The protein below binds the small molecule below.
Small molecule (SMILES): Nc1nc2c(ncn2[C@@H]2O[C@H](CO[P](=O)(O)O[P](=O)(O)OP(O)(O)=S)[C@@H](O)[C@H]2O)c(=O)[nH]1

Sequence of chain 1.C:
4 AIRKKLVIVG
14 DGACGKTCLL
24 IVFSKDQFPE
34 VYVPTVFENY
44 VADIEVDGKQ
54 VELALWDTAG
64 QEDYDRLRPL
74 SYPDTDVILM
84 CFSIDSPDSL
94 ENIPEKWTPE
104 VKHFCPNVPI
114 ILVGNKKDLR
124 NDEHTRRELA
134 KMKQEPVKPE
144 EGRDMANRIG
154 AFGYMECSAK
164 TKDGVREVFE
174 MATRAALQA

Binding-site contacts:
Ligand atom O1A contacts residue CYS21 of chain 1.C at 2.9 Å (h-bond).
Ligand atom O2G contacts residue MG1 of chain 1.E at 2.1 Å.
Ligand atom O2B contacts residue THR20 of chain 1.C at 2.8 Å (h-bond).
Ligand atom O2' contacts residue PHE31 of chain 1.C at 3.5 Å.
Ligand atom S1G contacts residue TYR35 of chain 1.C at 3.3 Å (h-bond).
Ligand atom PB contacts residue LYS19 of chain 1.C at 3.3 Å.
Ligand atom O1A contacts residue GLY18 of chain 1.C at 3.1 Å.
Ligand atom O1A contacts residue LYS19 of chain 1.C at 3.1 Å (salt-bridge).
Ligand atom O1B contacts residue GLY18 of chain 1.C at 3.0 Å (h-bond).
Ligand atom O6 contacts residue ALA162 of chain 1.C at 3.0 Å (h-bond).
Ligand atom C6 contacts residue LYS119 of chain 1.C at 3.5 Å.
Ligand atom N2 contacts residue LEU122 of chain 1.C at 3.4 Å.
Ligand atom O2B contacts residue LYS19 of chain 1.C at 3.2 Å (salt-bridge).
Ligand atom O3A contacts residue ALA16 of chain 1.C at 3.5 Å.
Ligand atom O3' contacts residue TYR35 of chain 1.C at 3.4 Å.
Ligand atom O4' contacts residue LYS119 of chain 1.C at 3.0 Å (salt-bridge).
Ligand atom O6 contacts residue LYS163 of chain 1.C at 3.0 Å (salt-bridge).
Ligand atom O3G contacts residue MG1 of chain 1.E at 3.6 Å.
Ligand atom O2G contacts residue THR38 of chain 1.C at 2.8 Å (h-bond).
Ligand atom O3A contacts residue LYS19 of chain 1.C at 3.6 Å (salt-bridge).
Ligand atom C8 contacts residue CYS21 of chain 1.C at 3.6 Å (hydrophobic).
Ligand atom O3A contacts residue GLY18 of chain 1.C at 3.0 Å (h-bond).
Ligand atom O3G contacts residue LYS19 of chain 1.C at 2.8 Å (salt-bridge).
Ligand atom N1 contacts residue ASP121 of chain 1.C at 2.9 Å (salt-bridge).
Ligand atom O6 contacts residue LYS119 of chain 1.C at 3.6 Å.
Ligand atom O3B contacts residue ALA16 of chain 1.C at 2.9 Å (h-bond).
Ligand atom PA contacts residue GLY18 of chain 1.C at 3.6 Å.
Ligand atom O1B contacts residue CYS17 of chain 1.C at 3.3 Å (h-bond).
Ligand atom O2B contacts residue MG1 of chain 1.E at 2.4 Å.
Ligand atom PG contacts residue MG1 of chain 1.E at 3.3 Å.
Ligand atom O1B contacts residue LYS19 of chain 1.C at 2.9 Å (salt-bridge).
Ligand atom O2G contacts residue THR20 of chain 1.C at 3.6 Å (h-bond).
Ligand atom O2A contacts residue TYR35 of chain 1.C at 3.2 Å.
Ligand atom N2 contacts residue ASP121 of chain 1.C at 3.1 Å (salt-bridge).
Ligand atom C5' contacts residue ALA16 of chain 1.C at 3.6 Å (hydrophobic).
Ligand atom PB contacts residue GLY18 of chain 1.C at 3.6 Å.
Ligand atom C5 contacts residue LYS119 of chain 1.C at 3.5 Å.
Ligand atom O3G contacts residue GLY63 of chain 1.C at 3.0 Å (h-bond).
Ligand atom O5' contacts residue GLY18 of chain 1.C at 3.6 Å.
Ligand atom O1A contacts residue THR20 of chain 1.C at 3.2 Å (h-bond).